Sequence of chain 1.A:
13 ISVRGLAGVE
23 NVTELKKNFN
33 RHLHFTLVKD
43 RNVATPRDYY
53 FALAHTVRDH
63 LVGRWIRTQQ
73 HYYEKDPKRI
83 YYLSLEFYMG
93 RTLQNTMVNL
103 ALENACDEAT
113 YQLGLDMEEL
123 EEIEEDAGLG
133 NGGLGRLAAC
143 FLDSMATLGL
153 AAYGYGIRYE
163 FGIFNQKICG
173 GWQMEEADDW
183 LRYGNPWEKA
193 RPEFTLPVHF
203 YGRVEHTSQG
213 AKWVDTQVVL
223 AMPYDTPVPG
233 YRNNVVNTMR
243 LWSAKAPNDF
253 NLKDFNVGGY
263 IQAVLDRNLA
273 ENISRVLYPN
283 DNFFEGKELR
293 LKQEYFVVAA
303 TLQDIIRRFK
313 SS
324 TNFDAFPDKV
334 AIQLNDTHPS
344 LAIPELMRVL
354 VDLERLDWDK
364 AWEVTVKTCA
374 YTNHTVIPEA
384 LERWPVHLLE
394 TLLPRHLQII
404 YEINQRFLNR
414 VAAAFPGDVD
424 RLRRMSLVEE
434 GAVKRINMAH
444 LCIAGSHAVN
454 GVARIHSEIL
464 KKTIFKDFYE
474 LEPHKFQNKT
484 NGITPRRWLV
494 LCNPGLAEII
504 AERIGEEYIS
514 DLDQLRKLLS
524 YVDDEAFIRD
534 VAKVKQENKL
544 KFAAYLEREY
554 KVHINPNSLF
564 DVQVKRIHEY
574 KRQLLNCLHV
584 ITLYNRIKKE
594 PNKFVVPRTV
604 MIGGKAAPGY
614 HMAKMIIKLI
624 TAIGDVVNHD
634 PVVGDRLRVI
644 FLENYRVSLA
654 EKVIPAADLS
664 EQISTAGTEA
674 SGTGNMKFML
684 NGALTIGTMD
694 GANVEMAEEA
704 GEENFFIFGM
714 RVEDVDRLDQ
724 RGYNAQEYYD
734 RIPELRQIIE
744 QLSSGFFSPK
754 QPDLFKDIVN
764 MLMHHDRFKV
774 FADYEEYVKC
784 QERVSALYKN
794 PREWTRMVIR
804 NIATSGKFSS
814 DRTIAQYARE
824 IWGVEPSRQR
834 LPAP

Binding-site contacts:
Ligand atom C1 contacts residue VAL40 of chain 2.A at 3.8 Å (hydrophobic).
Ligand atom CL2 contacts residue ARG193 of chain 1.A at 3.7 Å.
Ligand atom O2 contacts residue LYS41 of chain 2.A at 3.4 Å.
Ligand atom C14 contacts residue GLN72 of chain 1.A at 3.7 Å.
Ligand atom C3 contacts residue VAL40 of chain 2.A at 3.7 Å (hydrophobic).
Ligand atom O2 contacts residue ILE68 of chain 1.A at 3.3 Å.
Ligand atom O2 contacts residue VAL40 of chain 2.A at 3.7 Å.
Ligand atom C10 contacts residue VAL45 of chain 2.A at 3.7 Å (hydrophobic).
Ligand atom N2 contacts residue VAL45 of chain 2.A at 3.6 Å.
Ligand atom C10 contacts residue ASP42 of chain 2.A at 3.3 Å.
Ligand atom C7 contacts residue VAL40 of chain 2.A at 3.6 Å (hydrophobic).
Ligand atom C9 contacts residue VAL45 of chain 2.A at 3.6 Å (hydrophobic).
Ligand atom N1 contacts residue VAL40 of chain 2.A at 3.0 Å (h-bond).
Ligand atom N1 contacts residue ILE68 of chain 1.A at 3.4 Å.
Ligand atom C5 contacts residue ARG193 of chain 1.A at 3.3 Å.
Ligand atom CL2 contacts residue LYS191 of chain 1.A at 3.3 Å.
Ligand atom O4 contacts residue TYR75 of chain 1.A at 3.9 Å.
Ligand atom C6 contacts residue VAL40 of chain 2.A at 3.2 Å (hydrophobic).
Ligand atom C16 contacts residue TYR75 of chain 1.A at 3.4 Å (hydrophobic).
Ligand atom C8 contacts residue VAL45 of chain 2.A at 3.7 Å (hydrophobic).
Ligand atom O2 contacts residue VAL45 of chain 2.A at 3.9 Å.
Ligand atom C4 contacts residue ARG193 of chain 1.A at 3.2 Å.
Ligand atom C5 contacts residue VAL40 of chain 2.A at 3.1 Å (hydrophobic).
Ligand atom C3 contacts residue ARG193 of chain 1.A at 3.7 Å.
Ligand atom O3 contacts residue GLN72 of chain 1.A at 3.7 Å.
Ligand atom C8 contacts residue ASP42 of chain 2.A at 3.9 Å.
Ligand atom CL1 contacts residue GLN71 of chain 1.A at 3.5 Å.
Ligand atom C6 contacts residue ARG193 of chain 1.A at 3.8 Å.
Ligand atom C4 contacts residue VAL40 of chain 2.A at 3.6 Å (hydrophobic).
Ligand atom C13 contacts residue GLN72 of chain 1.A at 3.5 Å.
Ligand atom C11 contacts residue ASP42 of chain 2.A at 3.4 Å.
Ligand atom C2 contacts residue VAL40 of chain 2.A at 3.5 Å (hydrophobic).
Ligand atom C12 contacts residue GLN72 of chain 1.A at 3.6 Å.
Ligand atom C2 contacts residue TRP67 of chain 1.A at 3.9 Å (hydrophobic).
Ligand atom C8 contacts residue VAL40 of chain 2.A at 3.9 Å (hydrophobic).
Ligand atom CL2 contacts residue TRP67 of chain 1.A at 3.8 Å.
Ligand atom C17 contacts residue VAL45 of chain 2.A at 3.9 Å (hydrophobic).
Ligand atom CL1 contacts residue TRP67 of chain 1.A at 3.5 Å.
Ligand atom C8 contacts residue ILE68 of chain 1.A at 3.5 Å (hydrophobic).
Ligand atom O2 contacts residue ASP42 of chain 2.A at 2.9 Å (salt-bridge).

A small-molecule ligand and the protein it binds are described below.
Small molecule (SMILES): Cc1c(NC(=O)NC(=O)c2ccc(Cl)cc2Cl)cccc1OCCCCC(=O)O

Sequence of chain 2.A:
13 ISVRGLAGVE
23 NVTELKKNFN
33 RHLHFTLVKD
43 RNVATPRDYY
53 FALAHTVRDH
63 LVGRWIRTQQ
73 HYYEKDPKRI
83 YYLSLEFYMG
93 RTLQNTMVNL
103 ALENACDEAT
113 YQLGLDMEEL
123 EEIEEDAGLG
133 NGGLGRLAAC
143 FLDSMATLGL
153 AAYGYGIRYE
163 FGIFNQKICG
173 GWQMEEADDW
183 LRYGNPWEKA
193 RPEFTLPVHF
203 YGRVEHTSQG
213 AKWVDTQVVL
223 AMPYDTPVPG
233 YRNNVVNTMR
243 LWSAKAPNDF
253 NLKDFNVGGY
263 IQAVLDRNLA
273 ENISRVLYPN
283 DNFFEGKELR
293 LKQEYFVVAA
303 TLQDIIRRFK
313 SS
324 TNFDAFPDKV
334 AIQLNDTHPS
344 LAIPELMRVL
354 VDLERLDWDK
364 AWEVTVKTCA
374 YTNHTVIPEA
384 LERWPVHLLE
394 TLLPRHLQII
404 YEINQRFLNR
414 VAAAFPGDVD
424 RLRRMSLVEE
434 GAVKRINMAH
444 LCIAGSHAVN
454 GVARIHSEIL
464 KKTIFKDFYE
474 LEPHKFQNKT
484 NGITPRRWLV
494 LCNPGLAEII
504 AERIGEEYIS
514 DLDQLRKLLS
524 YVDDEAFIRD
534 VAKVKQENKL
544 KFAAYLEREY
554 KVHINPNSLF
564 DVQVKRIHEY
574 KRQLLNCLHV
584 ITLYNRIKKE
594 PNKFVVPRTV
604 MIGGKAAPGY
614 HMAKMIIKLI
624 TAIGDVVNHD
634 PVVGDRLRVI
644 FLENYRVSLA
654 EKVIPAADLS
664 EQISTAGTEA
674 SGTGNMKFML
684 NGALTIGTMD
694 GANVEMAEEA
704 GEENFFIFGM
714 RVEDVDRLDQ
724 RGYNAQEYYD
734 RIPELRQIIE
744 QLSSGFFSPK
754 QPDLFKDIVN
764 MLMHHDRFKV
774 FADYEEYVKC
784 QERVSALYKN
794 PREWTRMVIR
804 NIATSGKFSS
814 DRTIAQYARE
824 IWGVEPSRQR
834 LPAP